Sequence of chain 1.B:
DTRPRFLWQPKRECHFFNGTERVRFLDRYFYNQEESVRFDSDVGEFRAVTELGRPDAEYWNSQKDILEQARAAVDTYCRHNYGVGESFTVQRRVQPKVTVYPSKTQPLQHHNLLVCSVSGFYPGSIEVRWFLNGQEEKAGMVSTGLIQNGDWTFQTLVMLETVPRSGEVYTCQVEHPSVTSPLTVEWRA

A small-molecule ligand and the protein it binds are described below.
Small molecule (SMILES): CC(=O)N[C@@H]1[C@@H](O)[C@H](O)[C@@H](CO)O[C@H]1O

Sequence of chain 1.A:
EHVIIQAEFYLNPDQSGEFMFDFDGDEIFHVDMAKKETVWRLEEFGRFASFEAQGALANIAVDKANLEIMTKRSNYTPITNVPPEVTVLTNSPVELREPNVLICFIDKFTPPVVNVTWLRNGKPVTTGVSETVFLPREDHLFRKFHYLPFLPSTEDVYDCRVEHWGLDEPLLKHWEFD

Binding-site contacts:
Ligand atom C4 contacts residue ASN118 of chain 1.A at 4.2 Å.
Ligand atom C7 contacts residue GLU166 of chain 1.A at 4.1 Å.
Ligand atom O7 contacts residue TRP168 of chain 1.A at 3.8 Å.
Ligand atom O3 contacts residue TRP168 of chain 1.A at 3.5 Å (h-bond).
Ligand atom C5 contacts residue ASN118 of chain 1.A at 3.7 Å.
Ligand atom O7 contacts residue GLU166 of chain 1.A at 3.7 Å.
Ligand atom C3 contacts residue ASN118 of chain 1.A at 3.8 Å.
Ligand atom C8 contacts residue HIS167 of chain 1.A at 3.9 Å.
Ligand atom C1 contacts residue ASN118 of chain 1.A at 1.4 Å.
Ligand atom C8 contacts residue GLU166 of chain 1.A at 3.7 Å.
Ligand atom N2 contacts residue ASN118 of chain 1.A at 2.9 Å (h-bond).
Ligand atom O7 contacts residue HIS167 of chain 1.A at 4.1 Å.
Ligand atom N2 contacts residue TRP168 of chain 1.A at 3.8 Å.
Ligand atom C8 contacts residue ASN118 of chain 1.A at 4.5 Å.
Ligand atom C7 contacts residue ASN118 of chain 1.A at 3.5 Å.
Ligand atom O7 contacts residue ASN118 of chain 1.A at 3.6 Å.
Ligand atom C8 contacts residue TRP168 of chain 1.A at 3.5 Å (hydrophobic).
Ligand atom C8 contacts residue VAL116 of chain 1.A at 3.9 Å (hydrophobic).
Ligand atom C8 contacts residue VAL117 of chain 1.A at 4.2 Å (hydrophobic).
Ligand atom C2 contacts residue ASN118 of chain 1.A at 2.5 Å.
Ligand atom O3 contacts residue ASP2 of chain 1.B at 4.0 Å.
Ligand atom O5 contacts residue ASN118 of chain 1.A at 2.4 Å (h-bond).
Ligand atom C7 contacts residue TRP168 of chain 1.A at 3.5 Å (hydrophobic).